This protein binds this small molecule.
Small molecule (SMILES): OC[C@H]1O[C@@H](O[C@@H]2[C@@H](O)[C@H](O)O[C@H](CO)[C@H]2O)[C@H](O)[C@@H](O)[C@@H]1O

Binding-site contacts:
Ligand atom C6 contacts residue GLN210 of chain 1.H at 3.4 Å.
Ligand atom O3 contacts residue LYS169 of chain 1.H at 3.4 Å.
Ligand atom C5 contacts residue GLY206 of chain 1.H at 4.5 Å.
Ligand atom C3 contacts residue ASP203 of chain 1.H at 3.8 Å.
Ligand atom C2 contacts residue THR168 of chain 1.H at 4.2 Å.
Ligand atom C3 contacts residue GLY170 of chain 1.H at 4.0 Å.
Ligand atom C6 contacts residue ILE266 of chain 1.H at 4.4 Å (hydrophobic).
Ligand atom C4 contacts residue GLN210 of chain 1.H at 3.3 Å.
Ligand atom O3 contacts residue THR168 of chain 1.H at 2.6 Å (h-bond).
Ligand atom O3 contacts residue GLY170 of chain 1.H at 3.1 Å (h-bond).
Ligand atom O3 contacts residue ASP203 of chain 1.H at 3.2 Å (salt-bridge).
Ligand atom C2 contacts residue ASP203 of chain 1.H at 3.2 Å.
Ligand atom C4 contacts residue GLY170 of chain 1.H at 4.0 Å.
Ligand atom C3 contacts residue LYS169 of chain 1.H at 4.5 Å.
Ligand atom C4 contacts residue GLY206 of chain 1.H at 4.3 Å.
Ligand atom C2 contacts residue GLY206 of chain 1.H at 4.3 Å.
Ligand atom O2 contacts residue THR168 of chain 1.H at 3.7 Å.
Ligand atom O4 contacts residue PRO202 of chain 1.H at 3.9 Å.
Ligand atom C1 contacts residue GLY206 of chain 1.H at 4.4 Å.
Ligand atom C3 contacts residue PRO202 of chain 1.H at 4.2 Å (hydrophobic).
Ligand atom O3 contacts residue LEU207 of chain 1.H at 3.6 Å.
Ligand atom O4 contacts residue ASP171 of chain 1.H at 3.8 Å.
Ligand atom O2 contacts residue ASP203 of chain 1.H at 2.7 Å (salt-bridge).
Ligand atom C2 contacts residue LEU207 of chain 1.H at 4.0 Å (hydrophobic).
Ligand atom O4 contacts residue LYS169 of chain 1.H at 4.3 Å.
Ligand atom O4 contacts residue GLN210 of chain 1.H at 2.7 Å (h-bond).
Ligand atom C4 contacts residue LEU207 of chain 1.H at 4.2 Å (hydrophobic).
Ligand atom C1 contacts residue ASP203 of chain 1.H at 3.9 Å.
Ligand atom C3 contacts residue THR168 of chain 1.H at 3.8 Å.
Ligand atom O4 contacts residue GLY170 of chain 1.H at 3.2 Å (h-bond).
Ligand atom C4 contacts residue PRO202 of chain 1.H at 3.5 Å (hydrophobic).
Ligand atom O5 contacts residue GLY206 of chain 1.H at 3.9 Å.
Ligand atom O3 contacts residue GLY206 of chain 1.H at 4.0 Å.
Ligand atom C3 contacts residue LEU207 of chain 1.H at 4.5 Å (hydrophobic).
Ligand atom O3 contacts residue PRO202 of chain 1.H at 3.7 Å.
Ligand atom O5 contacts residue LEU207 of chain 1.H at 4.3 Å.
Ligand atom O4 contacts residue GLY206 of chain 1.H at 3.4 Å.
Ligand atom C5 contacts residue GLN210 of chain 1.H at 3.9 Å.
Ligand atom C6 contacts residue GLY206 of chain 1.H at 4.1 Å.

Sequence of chain 1.H:
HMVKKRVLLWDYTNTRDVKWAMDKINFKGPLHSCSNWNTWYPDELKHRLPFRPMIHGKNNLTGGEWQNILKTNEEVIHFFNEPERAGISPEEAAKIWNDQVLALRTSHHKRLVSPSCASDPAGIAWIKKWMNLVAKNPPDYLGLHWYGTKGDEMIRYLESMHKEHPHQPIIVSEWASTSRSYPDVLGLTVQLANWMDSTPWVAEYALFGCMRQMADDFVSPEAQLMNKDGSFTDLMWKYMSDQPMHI